Sequence of chain 1.M:
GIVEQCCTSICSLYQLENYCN

Binding-site contacts:
Ligand atom C7 contacts residue LEU16 of chain 1.M at 4.2 Å (hydrophobic).
Ligand atom O1 contacts residue ILE10 of chain 1.M at 3.6 Å.
Ligand atom C6 contacts residue CYS7 of chain 1.N at 3.8 Å (hydrophobic).
Ligand atom O1 contacts residue SER9 of chain 1.M at 3.8 Å.
Ligand atom C3 contacts residue ALA14 of chain 1.N at 4.5 Å (hydrophobic).
Ligand atom C2 contacts residue CYS11 of chain 1.M at 3.6 Å (hydrophobic).
Ligand atom C7 contacts residue ALA14 of chain 1.N at 3.6 Å (hydrophobic).
Ligand atom C7 contacts residue HIS5 of chain 1.X at 3.5 Å.
Ligand atom C4 contacts residue LEU11 of chain 1.N at 3.9 Å (hydrophobic).
Ligand atom C3 contacts residue LEU11 of chain 1.N at 4.3 Å (hydrophobic).
Ligand atom C1 contacts residue CYS11 of chain 1.M at 3.9 Å (hydrophobic).
Ligand atom C5 contacts residue CYS7 of chain 1.N at 3.9 Å (hydrophobic).
Ligand atom O1 contacts residue CYS6 of chain 1.M at 2.6 Å (h-bond).
Ligand atom C6 contacts residue CYS6 of chain 1.M at 3.3 Å (hydrophobic).
Ligand atom C5 contacts residue HIS10 of chain 1.N at 4.2 Å.
Ligand atom O1 contacts residue CYS11 of chain 1.M at 2.8 Å (h-bond).
Ligand atom C6 contacts residue VAL2 of chain 1.X at 4.2 Å (hydrophobic).
Ligand atom C4 contacts residue HIS5 of chain 1.X at 3.9 Å.
Ligand atom C1 contacts residue LEU11 of chain 1.N at 4.0 Å (hydrophobic).
Ligand atom C1 contacts residue CYS6 of chain 1.M at 3.4 Å (hydrophobic).
Ligand atom C5 contacts residue LEU11 of chain 1.N at 3.7 Å (hydrophobic).
Ligand atom C2 contacts residue LEU11 of chain 1.N at 4.2 Å (hydrophobic).
Ligand atom C6 contacts residue LEU11 of chain 1.N at 3.9 Å (hydrophobic).
Ligand atom C5 contacts residue HIS5 of chain 1.X at 4.4 Å.
Ligand atom C7 contacts residue LEU17 of chain 1.R at 3.4 Å (hydrophobic).
Ligand atom C5 contacts residue LEU6 of chain 1.X at 4.3 Å (hydrophobic).
Ligand atom C3 contacts residue HIS5 of chain 1.X at 3.6 Å.
Ligand atom C4 contacts residue HIS10 of chain 1.N at 3.9 Å.
Ligand atom C3 contacts residue LEU16 of chain 1.M at 4.5 Å (hydrophobic).
Ligand atom C2 contacts residue HIS5 of chain 1.X at 4.2 Å.
Ligand atom C2 contacts residue LEU16 of chain 1.M at 4.3 Å (hydrophobic).

Sequence of chain 1.X:
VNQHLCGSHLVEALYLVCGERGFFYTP

The small molecule below binds the protein below.
Small molecule (SMILES): Cc1cccc(O)c1

Sequence of chain 1.N:
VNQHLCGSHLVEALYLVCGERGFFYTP

Sequence of chain 1.R:
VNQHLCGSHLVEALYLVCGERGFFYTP